Binding-site contacts:
Ligand atom O2 contacts residue SER91 of chain 1.A at 2.8 Å (h-bond).
Ligand atom C27 contacts residue CYS87 of chain 1.A at 3.5 Å (hydrophobic).
Ligand atom C4 contacts residue CYS87 of chain 1.A at 3.6 Å (hydrophobic).
Ligand atom C13 contacts residue GLN88 of chain 1.A at 3.3 Å.
Ligand atom O1 contacts residue HIS251 of chain 1.A at 3.3 Å.
Ligand atom O3 contacts residue HIS251 of chain 1.A at 2.6 Å (h-bond).
Ligand atom C3 contacts residue CYS87 of chain 1.A at 3.4 Å (hydrophobic).
Ligand atom C contacts residue MET166 of chain 1.A at 3.8 Å (hydrophobic).
Ligand atom O3 contacts residue TYR275 of chain 1.A at 2.4 Å (h-bond).
Ligand atom C28 contacts residue ILE83 of chain 1.A at 3.7 Å (hydrophobic).
Ligand atom O contacts residue CYS87 of chain 1.A at 3.6 Å (h-bond).
Ligand atom O2 contacts residue LEU271 of chain 1.A at 3.8 Å.
Ligand atom C25 contacts residue ILE143 of chain 1.A at 3.7 Å (hydrophobic).
Ligand atom C18 contacts residue MET166 of chain 1.A at 3.8 Å (hydrophobic).
Ligand atom O2 contacts residue HIS125 of chain 1.A at 2.6 Å (h-bond).
Ligand atom C22 contacts residue HIS251 of chain 1.A at 3.5 Å.
Ligand atom C12 contacts residue PHE84 of chain 1.A at 3.3 Å (hydrophobic).
Ligand atom N2 contacts residue ILE143 of chain 1.A at 3.6 Å.
Ligand atom C22 contacts residue HIS125 of chain 1.A at 3.3 Å.
Ligand atom C28 contacts residue CYS87 of chain 1.A at 3.7 Å (hydrophobic).
Ligand atom O contacts residue LEU132 of chain 1.A at 3.7 Å.
Ligand atom C22 contacts residue SER91 of chain 1.A at 3.6 Å.
Ligand atom O1 contacts residue CYS87 of chain 1.A at 3.8 Å.
Ligand atom N1 contacts residue HIS251 of chain 1.A at 3.4 Å (h-bond).
Ligand atom C7 contacts residue SER91 of chain 1.A at 3.7 Å.
Ligand atom C11 contacts residue PHE84 of chain 1.A at 3.5 Å (hydrophobic).
Ligand atom C27 contacts residue GLY86 of chain 1.A at 3.5 Å.
Ligand atom N contacts residue ILE143 of chain 1.A at 3.7 Å.
Ligand atom C29 contacts residue CYS87 of chain 1.A at 3.7 Å (hydrophobic).
Ligand atom C21 contacts residue PHE165 of chain 1.A at 3.3 Å (hydrophobic).
Ligand atom C23 contacts residue SER91 of chain 1.A at 3.7 Å.
Ligand atom C15 contacts residue CYS87 of chain 1.A at 3.6 Å (hydrophobic).
Ligand atom C22 contacts residue TYR275 of chain 1.A at 3.3 Å (hydrophobic).
Ligand atom O3 contacts residue HIS125 of chain 1.A at 3.5 Å (h-bond).
Ligand atom O2 contacts residue TYR275 of chain 1.A at 3.6 Å (h-bond).
Ligand atom C20 contacts residue PHE165 of chain 1.A at 3.5 Å (hydrophobic).
Ligand atom C24 contacts residue CYS87 of chain 1.A at 3.6 Å (hydrophobic).
Ligand atom C4 contacts residue LEU132 of chain 1.A at 3.6 Å (hydrophobic).
Ligand atom C8 contacts residue SER91 of chain 1.A at 3.5 Å.
Ligand atom C17 contacts residue CYS87 of chain 1.A at 3.5 Å (hydrophobic).

Sequence of chain 1.A:
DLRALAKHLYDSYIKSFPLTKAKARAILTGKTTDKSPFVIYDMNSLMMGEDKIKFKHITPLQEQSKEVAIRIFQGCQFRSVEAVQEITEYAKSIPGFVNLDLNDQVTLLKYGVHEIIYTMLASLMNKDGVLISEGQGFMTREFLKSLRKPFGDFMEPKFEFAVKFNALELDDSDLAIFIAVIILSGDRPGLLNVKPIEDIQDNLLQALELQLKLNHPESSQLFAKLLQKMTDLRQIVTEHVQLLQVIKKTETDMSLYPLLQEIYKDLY

A protein and the small-molecule ligand that binds it are described below.
Small molecule (SMILES): CN(CCOc1ccc(C[C@H](Nc2ccccc2C(=O)c2ccccc2)C(=O)O)cc1)c1ccccn1